A small-molecule ligand and the protein it binds are described below.
Small molecule (SMILES): CC(=O)N[C@H]1[C@H](O[C@H]2[C@H](O)[C@@H](NC(C)=O)CO[C@@H]2CO)O[C@H](CO)[C@@H](O[C@@H]2O[C@H](CO)[C@@H](O)[C@H](O[C@H]3O[C@H](CO)[C@@H](O)[C@H](O)[C@@H]3O)[C@@H]2O)[C@@H]1O

Sequence of chain 1.C:
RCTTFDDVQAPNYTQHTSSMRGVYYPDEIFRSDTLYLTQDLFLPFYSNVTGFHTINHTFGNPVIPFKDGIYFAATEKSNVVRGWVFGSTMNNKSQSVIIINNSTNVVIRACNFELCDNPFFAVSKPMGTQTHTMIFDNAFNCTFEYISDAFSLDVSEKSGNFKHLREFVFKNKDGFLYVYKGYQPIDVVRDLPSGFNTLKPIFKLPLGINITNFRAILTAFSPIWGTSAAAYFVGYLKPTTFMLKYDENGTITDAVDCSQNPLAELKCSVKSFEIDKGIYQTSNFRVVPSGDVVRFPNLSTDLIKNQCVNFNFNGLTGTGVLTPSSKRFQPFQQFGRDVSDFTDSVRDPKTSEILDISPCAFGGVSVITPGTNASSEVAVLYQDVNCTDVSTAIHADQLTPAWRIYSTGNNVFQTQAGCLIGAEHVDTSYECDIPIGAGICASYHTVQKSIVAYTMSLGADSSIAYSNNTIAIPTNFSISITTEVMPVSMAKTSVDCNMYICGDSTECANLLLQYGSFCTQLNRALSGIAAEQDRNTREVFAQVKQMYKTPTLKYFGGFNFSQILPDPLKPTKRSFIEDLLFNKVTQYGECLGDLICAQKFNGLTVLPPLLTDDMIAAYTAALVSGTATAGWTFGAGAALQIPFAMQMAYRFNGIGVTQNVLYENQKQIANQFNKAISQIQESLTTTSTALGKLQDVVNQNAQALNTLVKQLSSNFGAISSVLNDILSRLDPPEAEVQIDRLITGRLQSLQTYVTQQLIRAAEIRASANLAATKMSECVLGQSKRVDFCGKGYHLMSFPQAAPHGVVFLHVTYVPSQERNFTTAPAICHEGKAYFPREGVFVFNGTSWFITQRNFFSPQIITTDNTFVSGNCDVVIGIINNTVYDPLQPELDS

Binding-site contacts:
Ligand atom C1 contacts residue ASN770 of chain 1.C at 1.4 Å.
Ligand atom O6 contacts residue GLN773 of chain 1.C at 4.0 Å.
Ligand atom C2 contacts residue SER772 of chain 1.C at 4.4 Å.
Ligand atom C1 contacts residue SER772 of chain 1.C at 3.4 Å.
Ligand atom O5 contacts residue SER772 of chain 1.C at 3.7 Å.
Ligand atom C5 contacts residue SER772 of chain 1.C at 3.8 Å.
Ligand atom C8 contacts residue ASN770 of chain 1.C at 4.3 Å.
Ligand atom C5 contacts residue ASN770 of chain 1.C at 3.6 Å.
Ligand atom C6 contacts residue SER772 of chain 1.C at 4.3 Å.
Ligand atom C7 contacts residue ASN770 of chain 1.C at 3.1 Å.
Ligand atom O5 contacts residue ASN770 of chain 1.C at 2.3 Å (h-bond).
Ligand atom C8 contacts residue TYR765 of chain 1.C at 3.6 Å (hydrophobic).
Ligand atom O7 contacts residue ASN770 of chain 1.C at 2.9 Å (h-bond).
Ligand atom C7 contacts residue TYR765 of chain 1.C at 4.4 Å (hydrophobic).
Ligand atom C2 contacts residue ASN770 of chain 1.C at 2.5 Å.
Ligand atom C3 contacts residue ASN770 of chain 1.C at 3.8 Å.
Ligand atom N2 contacts residue ASN770 of chain 1.C at 3.0 Å (h-bond).
Ligand atom O7 contacts residue TYR765 of chain 1.C at 4.3 Å.
Ligand atom C4 contacts residue ASN770 of chain 1.C at 4.2 Å.
Ligand atom C6 contacts residue GLN773 of chain 1.C at 4.3 Å.